Sequence of chain 1.E:
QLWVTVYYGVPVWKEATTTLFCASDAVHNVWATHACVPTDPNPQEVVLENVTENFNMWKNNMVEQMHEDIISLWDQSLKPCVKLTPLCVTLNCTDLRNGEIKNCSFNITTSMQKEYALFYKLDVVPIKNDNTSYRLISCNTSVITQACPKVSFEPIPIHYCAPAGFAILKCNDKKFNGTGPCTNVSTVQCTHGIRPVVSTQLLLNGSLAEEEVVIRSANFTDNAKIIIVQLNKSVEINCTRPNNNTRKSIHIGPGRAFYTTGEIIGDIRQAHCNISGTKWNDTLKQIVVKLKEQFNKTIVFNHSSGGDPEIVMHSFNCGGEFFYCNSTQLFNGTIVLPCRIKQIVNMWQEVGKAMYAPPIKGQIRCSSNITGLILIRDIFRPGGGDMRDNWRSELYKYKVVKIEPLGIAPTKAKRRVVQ

Binding-site contacts:
Ligand atom C6 contacts residue THR407 of chain 1.E at 3.9 Å.
Ligand atom O6 contacts residue THR407 of chain 1.E at 3.4 Å.
Ligand atom O5 contacts residue ASN334 of chain 1.E at 2.4 Å (h-bond).
Ligand atom C8 contacts residue HIS332 of chain 1.E at 3.4 Å.
Ligand atom O7 contacts residue ARG438 of chain 1.E at 2.7 Å (salt-bridge).
Ligand atom C6 contacts residue VAL409 of chain 1.E at 3.7 Å (hydrophobic).
Ligand atom N2 contacts residue ASN334 of chain 1.E at 2.9 Å (h-bond).
Ligand atom C2 contacts residue ASN334 of chain 1.E at 2.4 Å.
Ligand atom O5 contacts residue THR407 of chain 1.E at 3.5 Å (h-bond).
Ligand atom C1 contacts residue HIS332 of chain 1.E at 3.5 Å.
Ligand atom C5 contacts residue ASN334 of chain 1.E at 3.7 Å.
Ligand atom C1 contacts residue ASN334 of chain 1.E at 1.4 Å.
Ligand atom O5 contacts residue VAL409 of chain 1.E at 4.2 Å.
Ligand atom C3 contacts residue ASN334 of chain 1.E at 3.8 Å.
Ligand atom C7 contacts residue ASN334 of chain 1.E at 3.7 Å.
Ligand atom C8 contacts residue ASN334 of chain 1.E at 4.1 Å.
Ligand atom O5 contacts residue HIS332 of chain 1.E at 4.0 Å.
Ligand atom C4 contacts residue ASN334 of chain 1.E at 4.2 Å.
Ligand atom C7 contacts residue ARG438 of chain 1.E at 3.9 Å.
Ligand atom C5 contacts residue HIS332 of chain 1.E at 4.3 Å.
Ligand atom C2 contacts residue HIS332 of chain 1.E at 4.4 Å.
Ligand atom C1 contacts residue THR407 of chain 1.E at 4.1 Å.
Ligand atom C5 contacts residue VAL409 of chain 1.E at 4.2 Å (hydrophobic).
Ligand atom C8 contacts residue THR300 of chain 1.E at 3.8 Å.

A small-molecule ligand and the protein it binds are described below.
Small molecule (SMILES): CC(=O)N[C@@H]1[C@@H](O)[C@H](O)[C@@H](CO)O[C@H]1O